This protein binds this small molecule.
Small molecule (SMILES): CC(=O)N[C@@H]1[C@@H](O)[C@H](O)[C@@H](CO)O[C@H]1O

Sequence of chain 1.B:
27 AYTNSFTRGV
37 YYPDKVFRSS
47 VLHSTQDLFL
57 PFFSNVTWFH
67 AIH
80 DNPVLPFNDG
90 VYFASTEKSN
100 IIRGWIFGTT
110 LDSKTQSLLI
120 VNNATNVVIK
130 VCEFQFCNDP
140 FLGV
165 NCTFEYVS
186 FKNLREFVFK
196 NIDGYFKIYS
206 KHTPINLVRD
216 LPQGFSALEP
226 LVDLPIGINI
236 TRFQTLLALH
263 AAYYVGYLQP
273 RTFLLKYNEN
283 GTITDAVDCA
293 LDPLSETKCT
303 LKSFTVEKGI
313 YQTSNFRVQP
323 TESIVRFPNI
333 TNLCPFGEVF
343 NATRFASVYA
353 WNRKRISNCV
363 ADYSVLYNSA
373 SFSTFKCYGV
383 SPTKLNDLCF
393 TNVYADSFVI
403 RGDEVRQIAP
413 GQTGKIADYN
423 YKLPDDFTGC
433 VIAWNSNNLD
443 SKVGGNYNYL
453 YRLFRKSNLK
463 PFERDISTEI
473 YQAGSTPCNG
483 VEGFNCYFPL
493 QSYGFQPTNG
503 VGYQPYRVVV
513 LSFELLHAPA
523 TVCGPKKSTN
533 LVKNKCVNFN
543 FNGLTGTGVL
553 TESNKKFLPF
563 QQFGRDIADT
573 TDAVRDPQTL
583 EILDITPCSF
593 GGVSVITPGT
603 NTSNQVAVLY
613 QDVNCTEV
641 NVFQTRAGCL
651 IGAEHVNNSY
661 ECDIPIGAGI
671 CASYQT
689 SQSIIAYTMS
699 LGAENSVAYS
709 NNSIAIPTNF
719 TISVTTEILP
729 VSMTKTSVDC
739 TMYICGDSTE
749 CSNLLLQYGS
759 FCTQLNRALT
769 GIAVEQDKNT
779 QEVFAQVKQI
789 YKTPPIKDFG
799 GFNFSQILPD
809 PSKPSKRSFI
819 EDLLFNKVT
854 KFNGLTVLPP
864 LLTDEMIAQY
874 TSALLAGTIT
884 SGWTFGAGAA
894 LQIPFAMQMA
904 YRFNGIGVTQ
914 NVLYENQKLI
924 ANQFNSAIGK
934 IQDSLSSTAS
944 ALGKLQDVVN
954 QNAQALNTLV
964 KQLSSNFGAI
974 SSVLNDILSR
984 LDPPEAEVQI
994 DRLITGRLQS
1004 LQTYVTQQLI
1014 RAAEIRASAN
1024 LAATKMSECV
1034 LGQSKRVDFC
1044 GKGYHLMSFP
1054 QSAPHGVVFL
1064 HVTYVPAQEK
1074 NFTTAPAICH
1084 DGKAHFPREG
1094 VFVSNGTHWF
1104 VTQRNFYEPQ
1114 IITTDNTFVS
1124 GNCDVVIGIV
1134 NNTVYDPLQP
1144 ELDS

Binding-site contacts:
Ligand atom C2 contacts residue ASN657 of chain 1.B at 2.5 Å.
Ligand atom C4 contacts residue ASN657 of chain 1.B at 4.2 Å.
Ligand atom C8 contacts residue HIS655 of chain 1.B at 3.1 Å.
Ligand atom C7 contacts residue ASN657 of chain 1.B at 3.3 Å.
Ligand atom C8 contacts residue ASN657 of chain 1.B at 3.7 Å.
Ligand atom C7 contacts residue HIS655 of chain 1.B at 4.3 Å.
Ligand atom C3 contacts residue ASN657 of chain 1.B at 3.8 Å.
Ligand atom C1 contacts residue ASN657 of chain 1.B at 1.4 Å.
Ligand atom N2 contacts residue ASN657 of chain 1.B at 2.9 Å (h-bond).
Ligand atom O5 contacts residue ASN657 of chain 1.B at 2.4 Å (h-bond).
Ligand atom C8 contacts residue VAL656 of chain 1.B at 4.2 Å (hydrophobic).
Ligand atom O7 contacts residue ASN657 of chain 1.B at 3.3 Å (h-bond).
Ligand atom O7 contacts residue HIS655 of chain 1.B at 4.4 Å.
Ligand atom C5 contacts residue ASN657 of chain 1.B at 3.7 Å.